Binding-site contacts:
Ligand atom C3 contacts residue TRP279 of chain 2.A at 3.5 Å (hydrophobic).
Ligand atom O28 contacts residue GLY119 of chain 2.A at 3.3 Å (h-bond).
Ligand atom N20 contacts residue PHE330 of chain 2.A at 4.2 Å.
Ligand atom N2 contacts residue TRP279 of chain 2.A at 4.1 Å.
Ligand atom C5 contacts residue PHE331 of chain 2.A at 4.1 Å (hydrophobic).
Ligand atom C5A contacts residue TYR70 of chain 2.A at 3.9 Å (hydrophobic).
Ligand atom C5A contacts residue TRP279 of chain 2.A at 3.9 Å (hydrophobic).
Ligand atom N27 contacts residue GLY119 of chain 2.A at 3.5 Å (h-bond).
Ligand atom C3 contacts residue TYR121 of chain 2.A at 3.9 Å (hydrophobic).
Ligand atom C24 contacts residue GLY118 of chain 2.A at 4.0 Å.
Ligand atom C24 contacts residue SER200 of chain 2.A at 4.1 Å.
Ligand atom O28 contacts residue TYR121 of chain 2.A at 3.8 Å.
Ligand atom C8 contacts residue PHE330 of chain 2.A at 4.0 Å (hydrophobic).
Ligand atom N27 contacts residue GLY118 of chain 2.A at 3.8 Å.
Ligand atom O28 contacts residue PHE331 of chain 2.A at 3.7 Å.
Ligand atom C24 contacts residue HIS440 of chain 2.A at 4.0 Å.
Ligand atom C2 contacts residue TYR121 of chain 2.A at 3.4 Å (hydrophobic).
Ligand atom O28 contacts residue GLY118 of chain 2.A at 3.9 Å.
Ligand atom C22 contacts residue TRP84 of chain 2.A at 3.4 Å (hydrophobic).
Ligand atom O10 contacts residue ILE287 of chain 2.A at 3.8 Å.
Ligand atom C11 contacts residue PHE330 of chain 2.A at 3.3 Å (hydrophobic).
Ligand atom C3 contacts residue TYR70 of chain 2.A at 4.1 Å (hydrophobic).
Ligand atom N27 contacts residue SER200 of chain 2.A at 3.8 Å.
Ligand atom O10 contacts residue GLY335 of chain 2.A at 3.1 Å.
Ligand atom C2 contacts residue TYR334 of chain 2.A at 4.0 Å (hydrophobic).
Ligand atom C21 contacts residue PHE330 of chain 2.A at 3.6 Å (hydrophobic).
Ligand atom C21 contacts residue TRP84 of chain 2.A at 3.5 Å (hydrophobic).
Ligand atom C17 contacts residue TYR121 of chain 2.A at 4.1 Å (hydrophobic).
Ligand atom C23 contacts residue GLU199 of chain 2.A at 3.8 Å.
Ligand atom C1 contacts residue TYR121 of chain 2.A at 3.6 Å (hydrophobic).
Ligand atom C4 contacts residue TRP279 of chain 2.A at 3.3 Å (hydrophobic).
Ligand atom C26 contacts residue TYR121 of chain 2.A at 4.0 Å (hydrophobic).
Ligand atom C8 contacts residue TYR334 of chain 2.A at 3.8 Å (hydrophobic).
Ligand atom C4 contacts residue TYR70 of chain 2.A at 3.5 Å (hydrophobic).
Ligand atom C26 contacts residue GLY118 of chain 2.A at 3.9 Å.
Ligand atom O28 contacts residue PHE290 of chain 2.A at 3.1 Å.
Ligand atom O10 contacts residue TYR334 of chain 2.A at 3.9 Å.
Ligand atom N27 contacts residue PHE331 of chain 2.A at 3.9 Å.
Ligand atom C5 contacts residue TYR121 of chain 2.A at 3.8 Å (hydrophobic).
Ligand atom C14 contacts residue TYR121 of chain 2.A at 3.6 Å (hydrophobic).

Sequence of chain 2.A:
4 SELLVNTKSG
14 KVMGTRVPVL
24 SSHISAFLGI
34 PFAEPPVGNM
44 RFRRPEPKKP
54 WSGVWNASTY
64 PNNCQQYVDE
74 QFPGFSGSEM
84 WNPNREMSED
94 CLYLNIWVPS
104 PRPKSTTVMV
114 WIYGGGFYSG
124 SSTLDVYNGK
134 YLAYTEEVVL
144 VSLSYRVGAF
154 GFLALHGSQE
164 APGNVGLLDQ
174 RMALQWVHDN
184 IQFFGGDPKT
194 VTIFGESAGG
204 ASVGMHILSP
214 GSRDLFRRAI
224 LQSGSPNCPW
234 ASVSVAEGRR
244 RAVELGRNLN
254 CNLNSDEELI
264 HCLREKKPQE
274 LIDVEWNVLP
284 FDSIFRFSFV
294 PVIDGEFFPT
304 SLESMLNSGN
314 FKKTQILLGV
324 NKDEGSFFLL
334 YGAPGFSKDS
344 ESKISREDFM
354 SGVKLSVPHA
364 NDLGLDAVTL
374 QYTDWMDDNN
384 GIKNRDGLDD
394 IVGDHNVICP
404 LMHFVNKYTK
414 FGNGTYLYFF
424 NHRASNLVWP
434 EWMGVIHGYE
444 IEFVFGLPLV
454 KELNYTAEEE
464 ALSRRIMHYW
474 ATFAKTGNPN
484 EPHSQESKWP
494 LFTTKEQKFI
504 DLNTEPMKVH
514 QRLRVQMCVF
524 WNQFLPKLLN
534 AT

The small molecule below binds the protein below.
Small molecule (SMILES): O/N=C/c1cccc[n+]1CCCCCCC[n+]1ccccc1/C=N/O